Sequence of chain 9.C:
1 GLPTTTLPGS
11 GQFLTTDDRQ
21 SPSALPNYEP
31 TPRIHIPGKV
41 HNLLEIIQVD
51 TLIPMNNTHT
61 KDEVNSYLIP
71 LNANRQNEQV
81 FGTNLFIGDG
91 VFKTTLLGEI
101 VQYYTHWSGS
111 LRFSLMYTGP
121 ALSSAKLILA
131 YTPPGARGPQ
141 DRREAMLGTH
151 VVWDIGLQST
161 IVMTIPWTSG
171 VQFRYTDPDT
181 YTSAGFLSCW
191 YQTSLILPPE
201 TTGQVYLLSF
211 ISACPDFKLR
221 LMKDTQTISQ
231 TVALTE

A small-molecule ligand and the protein it binds are described below.
Small molecule (SMILES): Cc1cc(CCCCCCCOc2ccc(C3=N[C@@H](C)CO3)cc2)on1

Binding-site contacts:
Ligand atom O1B contacts residue TYR128 of chain 9.A at 3.9 Å.
Ligand atom C6C contacts residue MET221 of chain 9.A at 3.7 Å (hydrophobic).
Ligand atom C6C contacts residue VAL191 of chain 9.A at 3.2 Å (hydrophobic).
Ligand atom C5B contacts residue TYR197 of chain 9.A at 3.7 Å (hydrophobic).
Ligand atom C5 contacts residue PHE186 of chain 9.A at 3.5 Å (hydrophobic).
Ligand atom C5B contacts residue LEU106 of chain 9.A at 3.7 Å (hydrophobic).
Ligand atom C3C contacts residue VAL188 of chain 9.A at 3.3 Å (hydrophobic).
Ligand atom C7C contacts residue TYR197 of chain 9.A at 3.8 Å (hydrophobic).
Ligand atom O1B contacts residue MET221 of chain 9.A at 3.4 Å.
Ligand atom C3 contacts residue PRO174 of chain 9.A at 3.8 Å (hydrophobic).
Ligand atom O1 contacts residue VAL188 of chain 9.A at 3.8 Å.
Ligand atom C3 contacts residue PHE186 of chain 9.A at 3.8 Å (hydrophobic).
Ligand atom O1 contacts residue TYR152 of chain 9.A at 3.9 Å.
Ligand atom C2C contacts residue VAL188 of chain 9.A at 3.2 Å (hydrophobic).
Ligand atom C3C contacts residue TYR128 of chain 9.A at 3.9 Å (hydrophobic).
Ligand atom O1 contacts residue PHE186 of chain 9.A at 3.5 Å.
Ligand atom C4 contacts residue TYR152 of chain 9.A at 3.9 Å (hydrophobic).
Ligand atom C31 contacts residue SER175 of chain 9.A at 3.6 Å.
Ligand atom C1B contacts residue MET221 of chain 9.A at 4.0 Å (hydrophobic).
Ligand atom C5C contacts residue TYR128 of chain 9.A at 3.5 Å (hydrophobic).
Ligand atom C4C contacts residue ILE104 of chain 9.A at 3.7 Å (hydrophobic).
Ligand atom N2 contacts residue ALA24 of chain 9.C at 3.4 Å.
Ligand atom C31 contacts residue VAL176 of chain 9.A at 3.3 Å (hydrophobic).
Ligand atom C2B contacts residue MET221 of chain 9.A at 3.6 Å (hydrophobic).
Ligand atom C31 contacts residue ALA150 of chain 9.A at 3.5 Å (hydrophobic).
Ligand atom C5C contacts residue ILE104 of chain 9.A at 3.5 Å (hydrophobic).
Ligand atom C5 contacts residue TYR152 of chain 9.A at 3.8 Å (hydrophobic).
Ligand atom C31 contacts residue PRO174 of chain 9.A at 3.4 Å (hydrophobic).
Ligand atom C6B contacts residue TYR197 of chain 9.A at 3.6 Å (hydrophobic).
Ligand atom C1C contacts residue TYR152 of chain 9.A at 4.0 Å (hydrophobic).
Ligand atom N2 contacts residue PRO174 of chain 9.A at 3.9 Å.
Ligand atom C4C contacts residue TYR152 of chain 9.A at 3.8 Å (hydrophobic).
Ligand atom N2 contacts residue PHE186 of chain 9.A at 3.7 Å.
Ligand atom C3B contacts residue MET221 of chain 9.A at 4.0 Å (hydrophobic).
Ligand atom C4 contacts residue MET224 of chain 9.A at 3.8 Å (hydrophobic).
Ligand atom CM1 contacts residue SER107 of chain 9.A at 3.6 Å.
Ligand atom O1B contacts residue ILE104 of chain 9.A at 3.8 Å.
Ligand atom C4 contacts residue PHE186 of chain 9.A at 3.6 Å (hydrophobic).
Ligand atom O1 contacts residue ALA24 of chain 9.C at 3.6 Å.
Ligand atom C7C contacts residue TYR128 of chain 9.A at 3.6 Å (hydrophobic).

Sequence of chain 9.A:
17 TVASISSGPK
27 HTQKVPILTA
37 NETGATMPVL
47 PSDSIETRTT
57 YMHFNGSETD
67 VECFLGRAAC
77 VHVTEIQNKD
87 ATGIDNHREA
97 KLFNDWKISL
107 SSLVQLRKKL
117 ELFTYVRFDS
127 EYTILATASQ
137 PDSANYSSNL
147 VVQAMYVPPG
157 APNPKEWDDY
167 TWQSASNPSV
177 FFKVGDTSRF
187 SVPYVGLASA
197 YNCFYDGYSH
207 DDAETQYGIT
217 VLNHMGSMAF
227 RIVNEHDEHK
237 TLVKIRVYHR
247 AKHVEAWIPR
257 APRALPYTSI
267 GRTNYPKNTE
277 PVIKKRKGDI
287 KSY